Sequence of chain 30.C:
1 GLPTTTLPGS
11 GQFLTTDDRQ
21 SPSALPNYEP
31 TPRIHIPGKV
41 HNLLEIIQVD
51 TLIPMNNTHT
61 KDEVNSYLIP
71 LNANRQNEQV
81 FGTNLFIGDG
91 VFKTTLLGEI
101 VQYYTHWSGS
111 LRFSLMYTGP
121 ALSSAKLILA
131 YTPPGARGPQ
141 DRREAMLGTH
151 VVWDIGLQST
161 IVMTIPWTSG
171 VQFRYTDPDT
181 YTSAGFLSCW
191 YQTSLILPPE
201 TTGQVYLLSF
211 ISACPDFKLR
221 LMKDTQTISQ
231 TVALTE

A small-molecule ligand and the protein it binds are described below.
Small molecule (SMILES): Cc1cc(CCCCCOc2ccc(C3=NCCO3)cc2Cl)on1

Sequence of chain 29.A:
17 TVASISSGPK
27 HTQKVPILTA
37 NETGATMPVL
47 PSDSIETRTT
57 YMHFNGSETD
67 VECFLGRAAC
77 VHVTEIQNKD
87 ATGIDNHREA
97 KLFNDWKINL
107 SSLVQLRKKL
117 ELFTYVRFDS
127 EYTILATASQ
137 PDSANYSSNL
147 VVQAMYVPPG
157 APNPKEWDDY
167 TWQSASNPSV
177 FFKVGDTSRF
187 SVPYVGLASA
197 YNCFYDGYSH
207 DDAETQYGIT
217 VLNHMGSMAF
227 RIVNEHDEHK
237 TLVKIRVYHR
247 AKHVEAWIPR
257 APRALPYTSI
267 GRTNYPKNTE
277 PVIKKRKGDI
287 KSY

Binding-site contacts:
Ligand atom C3C contacts residue TYR128 of chain 29.A at 3.4 Å (hydrophobic).
Ligand atom C6B contacts residue TYR128 of chain 29.A at 3.8 Å (hydrophobic).
Ligand atom O1A contacts residue MET224 of chain 29.A at 2.8 Å.
Ligand atom O1A contacts residue PHE186 of chain 29.A at 2.8 Å.
Ligand atom C5B contacts residue PHE186 of chain 29.A at 3.5 Å (hydrophobic).
Ligand atom C4C contacts residue VAL191 of chain 29.A at 3.5 Å (hydrophobic).
Ligand atom C4B contacts residue TYR152 of chain 29.A at 3.8 Å (hydrophobic).
Ligand atom N3A contacts residue PRO174 of chain 29.A at 3.7 Å.
Ligand atom N3A contacts residue PHE186 of chain 29.A at 3.9 Å.
Ligand atom C3B contacts residue TYR152 of chain 29.A at 3.7 Å (hydrophobic).
Ligand atom C4A contacts residue PRO174 of chain 29.A at 3.3 Å (hydrophobic).
Ligand atom C5A contacts residue VAL176 of chain 29.A at 3.2 Å (hydrophobic).
Ligand atom O1 contacts residue MET221 of chain 29.A at 3.2 Å (h-bond).
Ligand atom CL1 contacts residue TYR128 of chain 29.A at 3.3 Å.
Ligand atom C5C contacts residue VAL188 of chain 29.A at 3.9 Å (hydrophobic).
Ligand atom C2C contacts residue TYR128 of chain 29.A at 3.8 Å (hydrophobic).
Ligand atom C1C contacts residue TYR128 of chain 29.A at 3.7 Å (hydrophobic).
Ligand atom C1C contacts residue LEU106 of chain 29.A at 3.5 Å (hydrophobic).
Ligand atom C5A contacts residue MET224 of chain 29.A at 3.5 Å (hydrophobic).
Ligand atom C5C contacts residue VAL191 of chain 29.A at 3.9 Å (hydrophobic).
Ligand atom C4 contacts residue LEU106 of chain 29.A at 3.6 Å (hydrophobic).
Ligand atom N3A contacts residue ALA24 of chain 29.C at 3.6 Å.
Ligand atom O1B contacts residue ILE104 of chain 29.A at 3.8 Å.
Ligand atom CL1 contacts residue ILE104 of chain 29.A at 3.5 Å.
Ligand atom C31 contacts residue TYR197 of chain 29.A at 3.9 Å (hydrophobic).
Ligand atom N2 contacts residue ASN219 of chain 29.A at 3.6 Å.
Ligand atom C1B contacts residue VAL188 of chain 29.A at 3.9 Å (hydrophobic).
Ligand atom C2A contacts residue PHE186 of chain 29.A at 3.2 Å (hydrophobic).
Ligand atom C5C contacts residue TYR152 of chain 29.A at 3.9 Å (hydrophobic).
Ligand atom C2A contacts residue MET224 of chain 29.A at 3.4 Å (hydrophobic).
Ligand atom C2C contacts residue TYR197 of chain 29.A at 3.8 Å (hydrophobic).
Ligand atom C5B contacts residue MET224 of chain 29.A at 3.5 Å (hydrophobic).
Ligand atom C2B contacts residue TYR152 of chain 29.A at 3.8 Å (hydrophobic).
Ligand atom C4B contacts residue MET224 of chain 29.A at 3.8 Å (hydrophobic).
Ligand atom C5A contacts residue ALA150 of chain 29.A at 3.9 Å (hydrophobic).
Ligand atom C4C contacts residue VAL188 of chain 29.A at 3.9 Å (hydrophobic).
Ligand atom C4B contacts residue PHE186 of chain 29.A at 3.4 Å (hydrophobic).
Ligand atom C5A contacts residue PHE186 of chain 29.A at 3.4 Å (hydrophobic).
Ligand atom C5 contacts residue LEU106 of chain 29.A at 3.7 Å (hydrophobic).
Ligand atom C2B contacts residue VAL188 of chain 29.A at 3.7 Å (hydrophobic).

Sequence of chain 29.C:
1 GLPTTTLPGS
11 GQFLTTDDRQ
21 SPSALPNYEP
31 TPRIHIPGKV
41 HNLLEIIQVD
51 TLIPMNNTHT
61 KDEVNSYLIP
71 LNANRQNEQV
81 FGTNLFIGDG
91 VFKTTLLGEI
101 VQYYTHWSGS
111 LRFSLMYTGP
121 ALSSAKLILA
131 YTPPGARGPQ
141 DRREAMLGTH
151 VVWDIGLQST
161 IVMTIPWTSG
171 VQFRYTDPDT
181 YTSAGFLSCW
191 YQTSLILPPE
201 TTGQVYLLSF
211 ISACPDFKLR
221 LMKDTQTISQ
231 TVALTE